Binding-site contacts:
Ligand atom SAG contacts residue CYS146 of chain 1.A at 3.0 Å (h-bond).
Ligand atom CAA contacts residue THR26 of chain 1.A at 3.5 Å.
Ligand atom FBN contacts residue GLN193 of chain 1.A at 2.9 Å.
Ligand atom NBI contacts residue GLU167 of chain 1.A at 2.8 Å (salt-bridge).
Ligand atom FBM contacts residue MET166 of chain 1.A at 3.2 Å.
Ligand atom FBN contacts residue MET166 of chain 1.A at 3.1 Å.
Ligand atom CBD contacts residue MET166 of chain 1.A at 3.3 Å (hydrophobic).
Ligand atom FBM contacts residue LEU168 of chain 1.A at 3.1 Å.
Ligand atom FBM contacts residue GLU167 of chain 1.A at 2.9 Å.
Ligand atom OBO contacts residue GLN190 of chain 1.A at 3.3 Å.
Ligand atom CAW contacts residue HIS165 of chain 1.A at 3.5 Å.
Ligand atom FBN contacts residue ARG189 of chain 1.A at 3.5 Å.
Ligand atom CAQ contacts residue GLU167 of chain 1.A at 3.6 Å.
Ligand atom CA contacts residue CYS146 of chain 1.A at 2.8 Å (hydrophobic).
Ligand atom OBH contacts residue GLU167 of chain 1.A at 2.9 Å (salt-bridge).
Ligand atom CAF contacts residue MET50 of chain 1.A at 3.6 Å (hydrophobic).
Ligand atom O contacts residue GLY144 of chain 1.A at 3.4 Å (h-bond).
Ligand atom FBN contacts residue THR191 of chain 1.A at 2.8 Å.
Ligand atom N contacts residue CYS146 of chain 1.A at 3.1 Å (h-bond).
Ligand atom O contacts residue CYS146 of chain 1.A at 2.4 Å (h-bond).
Ligand atom C contacts residue CYS146 of chain 1.A at 1.9 Å (hydrophobic).
Ligand atom NAR contacts residue GLU167 of chain 1.A at 3.3 Å (salt-bridge).
Ligand atom O contacts residue SER145 of chain 1.A at 3.5 Å (h-bond).
Ligand atom CBK contacts residue MET166 of chain 1.A at 3.6 Å (hydrophobic).
Ligand atom OBO contacts residue THR191 of chain 1.A at 3.6 Å.
Ligand atom FBL contacts residue PRO169 of chain 1.A at 3.5 Å.
Ligand atom N contacts residue HIS165 of chain 1.A at 3.1 Å (h-bond).
Ligand atom CD1 contacts residue ASN143 of chain 1.A at 3.5 Å.
Ligand atom CAF contacts residue THR26 of chain 1.A at 3.6 Å.
Ligand atom SAG contacts residue HIS42 of chain 1.A at 3.1 Å (h-bond).
Ligand atom CBE contacts residue HIS42 of chain 1.A at 3.5 Å.
Ligand atom CB contacts residue CYS146 of chain 1.A at 3.2 Å (hydrophobic).
Ligand atom CBK contacts residue THR191 of chain 1.A at 3.5 Å.
Ligand atom OBH contacts residue MET166 of chain 1.A at 3.2 Å.
Ligand atom FBL contacts residue THR191 of chain 1.A at 3.2 Å.
Ligand atom CAA contacts residue HIS42 of chain 1.A at 3.4 Å.
Ligand atom CAH contacts residue CYS146 of chain 1.A at 2.5 Å (hydrophobic).
Ligand atom CBQ contacts residue GLU167 of chain 1.A at 3.1 Å.
Ligand atom OAT contacts residue HIS164 of chain 1.A at 2.7 Å (h-bond).
Ligand atom CAB contacts residue HIS42 of chain 1.A at 3.2 Å.

Sequence of chain 1.A:
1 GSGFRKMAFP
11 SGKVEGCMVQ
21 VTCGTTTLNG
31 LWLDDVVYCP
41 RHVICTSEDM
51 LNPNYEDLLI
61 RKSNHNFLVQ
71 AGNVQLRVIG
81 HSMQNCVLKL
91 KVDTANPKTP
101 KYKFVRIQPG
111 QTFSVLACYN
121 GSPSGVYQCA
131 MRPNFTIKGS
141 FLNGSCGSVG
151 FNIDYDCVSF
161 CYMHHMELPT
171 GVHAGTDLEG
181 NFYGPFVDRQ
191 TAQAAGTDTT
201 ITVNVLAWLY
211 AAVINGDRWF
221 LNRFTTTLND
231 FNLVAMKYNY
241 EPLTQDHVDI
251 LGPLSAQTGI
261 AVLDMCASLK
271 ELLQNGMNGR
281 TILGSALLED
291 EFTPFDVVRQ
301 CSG

This small molecule binds to this protein.
Small molecule (SMILES): CC(C)(C)[C@H](NC(=O)C(F)(F)F)C(=O)N1C[C@H]2[C@@H]([C@H]1C(=S)N[C@@H](C[C@@H]1CCNC1=O)C(=O)c1nc3c(F)cccc3s1)C2(C)C